Binding-site contacts:
Ligand atom C1 contacts residue SER147 of chain 1.B at 3.8 Å.
Ligand atom C8 contacts residue ASN145 of chain 1.B at 4.5 Å.
Ligand atom O5 contacts residue ASN145 of chain 1.B at 3.3 Å (h-bond).
Ligand atom C2 contacts residue ASN145 of chain 1.B at 3.6 Å.
Ligand atom C7 contacts residue ASN145 of chain 1.B at 3.8 Å.
Ligand atom C1 contacts residue ASN145 of chain 1.B at 2.9 Å.
Ligand atom O5 contacts residue ALA148 of chain 1.B at 4.0 Å.
Ligand atom O6 contacts residue ALA148 of chain 1.B at 4.2 Å.
Ligand atom O7 contacts residue ASN145 of chain 1.B at 3.4 Å (h-bond).
Ligand atom N2 contacts residue ASN145 of chain 1.B at 4.0 Å.

A protein and the small-molecule ligand that binds it are described below.
Small molecule (SMILES): CC(=O)N[C@@H]1[C@@H](O)[C@H](O)[C@@H](CO)O[C@H]1O

Sequence of chain 1.B:
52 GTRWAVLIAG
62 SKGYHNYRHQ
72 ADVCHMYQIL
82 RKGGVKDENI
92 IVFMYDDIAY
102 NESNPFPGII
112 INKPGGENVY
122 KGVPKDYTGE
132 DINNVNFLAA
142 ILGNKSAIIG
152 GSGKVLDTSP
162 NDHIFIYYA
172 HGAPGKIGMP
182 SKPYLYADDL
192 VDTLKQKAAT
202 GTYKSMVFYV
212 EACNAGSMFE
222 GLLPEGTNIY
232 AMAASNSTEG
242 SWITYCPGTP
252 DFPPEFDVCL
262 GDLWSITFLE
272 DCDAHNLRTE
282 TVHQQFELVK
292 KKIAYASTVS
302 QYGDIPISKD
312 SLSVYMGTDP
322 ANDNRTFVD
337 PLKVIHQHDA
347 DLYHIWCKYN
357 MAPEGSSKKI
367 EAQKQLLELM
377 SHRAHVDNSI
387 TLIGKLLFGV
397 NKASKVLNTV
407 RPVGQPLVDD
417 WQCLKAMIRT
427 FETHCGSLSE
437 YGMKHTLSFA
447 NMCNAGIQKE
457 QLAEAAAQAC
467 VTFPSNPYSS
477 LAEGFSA